Binding-site contacts:
Ligand atom C3 contacts residue ASN1293 of chain 1.C at 3.8 Å.
Ligand atom O3 contacts residue VAL1289 of chain 1.C at 3.4 Å.
Ligand atom N2 contacts residue ASN1293 of chain 1.C at 2.8 Å (h-bond).
Ligand atom O4 contacts residue VAL1289 of chain 1.C at 4.0 Å.
Ligand atom C4 contacts residue ASN1293 of chain 1.C at 4.2 Å.
Ligand atom O5 contacts residue ASN1293 of chain 1.C at 2.4 Å (h-bond).
Ligand atom C1 contacts residue ASN1293 of chain 1.C at 1.4 Å.
Ligand atom C2 contacts residue ASN1293 of chain 1.C at 2.4 Å.
Ligand atom C7 contacts residue VAL1289 of chain 1.C at 4.0 Å (hydrophobic).
Ligand atom O7 contacts residue VAL1289 of chain 1.C at 3.5 Å (h-bond).
Ligand atom C8 contacts residue ASN1293 of chain 1.C at 3.8 Å.
Ligand atom O7 contacts residue PHE1291 of chain 1.C at 3.9 Å.
Ligand atom C6 contacts residue ASP1243 of chain 1.C at 4.0 Å.
Ligand atom N2 contacts residue VAL1289 of chain 1.C at 3.9 Å.
Ligand atom C3 contacts residue VAL1289 of chain 1.C at 3.9 Å (hydrophobic).
Ligand atom O5 contacts residue VAL1289 of chain 1.C at 3.8 Å.
Ligand atom O7 contacts residue ASN1293 of chain 1.C at 4.4 Å.
Ligand atom O6 contacts residue VAL1289 of chain 1.C at 3.9 Å.
Ligand atom C7 contacts residue ASN1293 of chain 1.C at 3.5 Å.
Ligand atom C5 contacts residue ASP1243 of chain 1.C at 4.4 Å.
Ligand atom C5 contacts residue ASN1293 of chain 1.C at 3.7 Å.

Sequence of chain 1.C:
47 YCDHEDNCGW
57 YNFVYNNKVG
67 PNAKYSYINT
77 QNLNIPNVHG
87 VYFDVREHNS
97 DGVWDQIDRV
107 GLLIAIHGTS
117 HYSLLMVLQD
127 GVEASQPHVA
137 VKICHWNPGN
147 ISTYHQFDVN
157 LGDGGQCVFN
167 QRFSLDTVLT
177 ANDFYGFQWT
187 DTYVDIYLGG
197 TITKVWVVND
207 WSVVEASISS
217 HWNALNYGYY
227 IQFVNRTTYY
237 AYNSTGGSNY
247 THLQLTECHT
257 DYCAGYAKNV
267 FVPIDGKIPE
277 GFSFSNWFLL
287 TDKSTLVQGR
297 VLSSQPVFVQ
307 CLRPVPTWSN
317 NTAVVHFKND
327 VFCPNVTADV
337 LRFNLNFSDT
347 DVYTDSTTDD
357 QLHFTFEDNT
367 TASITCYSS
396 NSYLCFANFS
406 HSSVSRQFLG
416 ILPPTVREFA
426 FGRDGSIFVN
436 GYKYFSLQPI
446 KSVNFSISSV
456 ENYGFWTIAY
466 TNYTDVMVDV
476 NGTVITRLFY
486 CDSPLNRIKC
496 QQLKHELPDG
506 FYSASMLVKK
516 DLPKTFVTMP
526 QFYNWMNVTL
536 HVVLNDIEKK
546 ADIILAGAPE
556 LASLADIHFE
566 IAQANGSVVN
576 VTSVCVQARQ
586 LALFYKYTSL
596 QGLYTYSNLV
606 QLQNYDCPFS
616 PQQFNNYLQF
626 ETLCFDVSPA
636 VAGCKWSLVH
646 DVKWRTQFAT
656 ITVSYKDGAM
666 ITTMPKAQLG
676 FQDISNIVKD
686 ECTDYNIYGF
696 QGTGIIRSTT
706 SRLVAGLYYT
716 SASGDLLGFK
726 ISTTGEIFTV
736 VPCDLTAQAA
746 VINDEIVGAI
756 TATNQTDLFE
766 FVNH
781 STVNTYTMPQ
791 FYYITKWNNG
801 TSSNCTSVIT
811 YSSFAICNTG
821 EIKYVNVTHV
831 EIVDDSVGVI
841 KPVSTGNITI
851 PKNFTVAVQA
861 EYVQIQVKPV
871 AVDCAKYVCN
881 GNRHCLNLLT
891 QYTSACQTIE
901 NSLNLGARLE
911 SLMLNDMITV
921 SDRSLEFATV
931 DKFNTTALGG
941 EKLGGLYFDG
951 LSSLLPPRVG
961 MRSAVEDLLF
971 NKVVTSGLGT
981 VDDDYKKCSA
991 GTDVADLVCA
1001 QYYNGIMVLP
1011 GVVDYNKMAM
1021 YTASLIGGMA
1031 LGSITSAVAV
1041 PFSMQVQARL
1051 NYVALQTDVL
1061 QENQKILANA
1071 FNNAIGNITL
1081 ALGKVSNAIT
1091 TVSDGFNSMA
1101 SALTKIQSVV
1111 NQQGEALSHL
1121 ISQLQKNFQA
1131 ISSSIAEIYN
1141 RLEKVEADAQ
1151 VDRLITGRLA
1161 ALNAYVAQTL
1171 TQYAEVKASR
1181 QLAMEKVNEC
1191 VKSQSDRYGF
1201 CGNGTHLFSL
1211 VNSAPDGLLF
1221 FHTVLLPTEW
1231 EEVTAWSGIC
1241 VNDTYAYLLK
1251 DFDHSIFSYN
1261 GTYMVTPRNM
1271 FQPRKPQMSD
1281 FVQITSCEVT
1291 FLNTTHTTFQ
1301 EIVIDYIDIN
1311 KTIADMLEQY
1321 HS

The small molecule below binds the protein below.
Small molecule (SMILES): CC(=O)N[C@H]1[C@H](O[C@H]2[C@H](O)[C@@H](NC(C)=O)CO[C@@H]2CO)O[C@H](CO)[C@@H](O)[C@@H]1O